A protein and the small-molecule ligand that binds it are described below.
Small molecule (SMILES): CC(=O)N[C@H]1[C@H](O[C@H]2[C@H](O)[C@@H](NC(C)=O)CO[C@@H]2CO)O[C@H](CO)[C@@H](O)[C@@H]1O

Binding-site contacts:
Ligand atom C1 contacts residue HIS1101 of chain 1.C at 4.5 Å.
Ligand atom C5 contacts residue HIS1101 of chain 1.C at 3.9 Å.
Ligand atom O5 contacts residue PHE1103 of chain 1.C at 4.0 Å.
Ligand atom C5 contacts residue PHE1103 of chain 1.C at 4.3 Å (hydrophobic).
Ligand atom C8 contacts residue ASN1098 of chain 1.C at 3.5 Å.
Ligand atom C2 contacts residue ASN1098 of chain 1.C at 2.4 Å.
Ligand atom C3 contacts residue ASN1098 of chain 1.C at 3.8 Å.
Ligand atom C4 contacts residue ASN1098 of chain 1.C at 4.2 Å.
Ligand atom O7 contacts residue ASN1098 of chain 1.C at 3.2 Å (h-bond).
Ligand atom C1 contacts residue ASN1098 of chain 1.C at 1.4 Å.
Ligand atom C4 contacts residue HIS1101 of chain 1.C at 4.4 Å.
Ligand atom O4 contacts residue HIS1101 of chain 1.C at 4.0 Å.
Ligand atom C8 contacts residue HIS1101 of chain 1.C at 3.7 Å.
Ligand atom O7 contacts residue HIS1101 of chain 1.C at 3.2 Å (h-bond).
Ligand atom C5 contacts residue ASN1098 of chain 1.C at 3.7 Å.
Ligand atom C3 contacts residue HIS1101 of chain 1.C at 4.4 Å.
Ligand atom N2 contacts residue ASN1098 of chain 1.C at 2.9 Å (h-bond).
Ligand atom C7 contacts residue ASN1098 of chain 1.C at 3.2 Å.
Ligand atom N2 contacts residue THR1100 of chain 1.C at 4.1 Å.
Ligand atom O5 contacts residue ASN1098 of chain 1.C at 2.4 Å (h-bond).
Ligand atom C7 contacts residue HIS1101 of chain 1.C at 3.6 Å.
Ligand atom C6 contacts residue PHE1103 of chain 1.C at 3.8 Å (hydrophobic).
Ligand atom C8 contacts residue THR1100 of chain 1.C at 4.3 Å.

Sequence of chain 1.C:
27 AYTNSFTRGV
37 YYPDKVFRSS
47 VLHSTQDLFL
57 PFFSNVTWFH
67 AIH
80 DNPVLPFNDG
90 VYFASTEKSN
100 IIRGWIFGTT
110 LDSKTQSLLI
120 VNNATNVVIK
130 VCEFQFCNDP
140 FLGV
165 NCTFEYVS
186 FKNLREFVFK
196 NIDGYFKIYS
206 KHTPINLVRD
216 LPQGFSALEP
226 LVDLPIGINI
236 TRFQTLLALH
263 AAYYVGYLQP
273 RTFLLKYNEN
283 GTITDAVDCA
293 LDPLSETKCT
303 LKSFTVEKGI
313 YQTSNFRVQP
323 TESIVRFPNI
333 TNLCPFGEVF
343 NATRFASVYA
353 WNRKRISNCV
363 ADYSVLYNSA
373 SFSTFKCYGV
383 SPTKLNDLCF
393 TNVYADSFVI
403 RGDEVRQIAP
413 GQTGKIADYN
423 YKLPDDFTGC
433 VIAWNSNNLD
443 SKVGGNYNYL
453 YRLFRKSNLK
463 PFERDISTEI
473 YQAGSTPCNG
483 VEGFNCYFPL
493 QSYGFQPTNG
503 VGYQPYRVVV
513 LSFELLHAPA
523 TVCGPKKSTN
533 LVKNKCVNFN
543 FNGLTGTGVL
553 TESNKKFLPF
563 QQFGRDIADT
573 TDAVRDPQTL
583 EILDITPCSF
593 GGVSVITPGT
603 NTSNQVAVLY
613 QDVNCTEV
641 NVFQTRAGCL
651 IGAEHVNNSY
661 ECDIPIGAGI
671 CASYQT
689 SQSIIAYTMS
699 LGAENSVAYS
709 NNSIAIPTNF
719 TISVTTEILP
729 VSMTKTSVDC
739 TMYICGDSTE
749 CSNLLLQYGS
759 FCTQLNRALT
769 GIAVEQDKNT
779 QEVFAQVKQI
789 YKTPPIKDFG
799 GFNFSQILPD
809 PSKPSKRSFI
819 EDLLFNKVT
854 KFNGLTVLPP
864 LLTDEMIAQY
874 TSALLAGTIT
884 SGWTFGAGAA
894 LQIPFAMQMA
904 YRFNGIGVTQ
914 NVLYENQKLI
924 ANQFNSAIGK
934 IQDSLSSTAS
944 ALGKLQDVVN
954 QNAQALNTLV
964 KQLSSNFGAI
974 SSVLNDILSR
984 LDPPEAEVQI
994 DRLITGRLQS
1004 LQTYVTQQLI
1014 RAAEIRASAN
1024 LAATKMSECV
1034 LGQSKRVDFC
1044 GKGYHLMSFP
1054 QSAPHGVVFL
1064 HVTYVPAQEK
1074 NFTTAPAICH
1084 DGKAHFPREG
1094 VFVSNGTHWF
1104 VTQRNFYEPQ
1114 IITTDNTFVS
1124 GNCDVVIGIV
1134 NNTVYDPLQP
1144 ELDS